Sequence of chain 1.C:
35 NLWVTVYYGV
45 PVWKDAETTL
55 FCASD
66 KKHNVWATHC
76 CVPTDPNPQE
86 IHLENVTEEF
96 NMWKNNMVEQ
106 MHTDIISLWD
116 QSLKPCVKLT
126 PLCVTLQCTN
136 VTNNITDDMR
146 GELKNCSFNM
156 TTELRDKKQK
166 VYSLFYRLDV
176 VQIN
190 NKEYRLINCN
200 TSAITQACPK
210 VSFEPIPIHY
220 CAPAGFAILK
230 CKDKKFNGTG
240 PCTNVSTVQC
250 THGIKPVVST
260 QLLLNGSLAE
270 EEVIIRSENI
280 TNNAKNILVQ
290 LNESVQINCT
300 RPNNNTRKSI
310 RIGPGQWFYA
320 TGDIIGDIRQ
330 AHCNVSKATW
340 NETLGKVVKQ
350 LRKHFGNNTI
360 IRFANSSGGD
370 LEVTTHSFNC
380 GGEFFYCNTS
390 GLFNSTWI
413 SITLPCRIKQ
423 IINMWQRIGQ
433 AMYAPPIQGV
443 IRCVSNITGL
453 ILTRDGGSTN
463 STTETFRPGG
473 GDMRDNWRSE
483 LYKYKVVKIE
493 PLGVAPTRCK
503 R

This protein binds this small molecule.
Small molecule (SMILES): CC(=O)N[C@H]1[C@H](O[C@H]2[C@H](O)[C@@H](NC(C)=O)CO[C@@H]2CO)O[C@H](CO)[C@@H](O)[C@@H]1O

Binding-site contacts:
Ligand atom N2 contacts residue ASN333 of chain 1.C at 2.9 Å (h-bond).
Ligand atom C8 contacts residue ASN333 of chain 1.C at 4.2 Å.
Ligand atom C5 contacts residue ASN333 of chain 1.C at 3.6 Å.
Ligand atom C1 contacts residue ASN333 of chain 1.C at 1.4 Å.
Ligand atom C7 contacts residue THR299 of chain 1.C at 4.5 Å.
Ligand atom O6 contacts residue THR415 of chain 1.C at 3.9 Å.
Ligand atom C8 contacts residue ASN297 of chain 1.C at 3.4 Å.
Ligand atom C3 contacts residue ASN333 of chain 1.C at 3.8 Å.
Ligand atom C4 contacts residue ASN333 of chain 1.C at 4.2 Å.
Ligand atom C8 contacts residue ARG444 of chain 1.C at 3.3 Å.
Ligand atom C4 contacts residue HIS331 of chain 1.C at 4.5 Å.
Ligand atom C2 contacts residue HIS331 of chain 1.C at 3.7 Å.
Ligand atom C3 contacts residue HIS331 of chain 1.C at 3.5 Å.
Ligand atom O7 contacts residue ASN297 of chain 1.C at 3.5 Å.
Ligand atom O5 contacts residue ASN333 of chain 1.C at 2.3 Å (h-bond).
Ligand atom C7 contacts residue HIS331 of chain 1.C at 4.4 Å.
Ligand atom N2 contacts residue THR299 of chain 1.C at 4.2 Å.
Ligand atom C2 contacts residue ASN333 of chain 1.C at 2.5 Å.
Ligand atom C7 contacts residue ASN333 of chain 1.C at 3.1 Å.
Ligand atom O7 contacts residue ARG444 of chain 1.C at 3.0 Å (salt-bridge).
Ligand atom C8 contacts residue CYS298 of chain 1.C at 4.0 Å (hydrophobic).
Ligand atom C7 contacts residue ASN297 of chain 1.C at 4.0 Å.
Ligand atom C7 contacts residue ARG444 of chain 1.C at 3.7 Å.
Ligand atom N2 contacts residue HIS331 of chain 1.C at 3.4 Å (h-bond).
Ligand atom O3 contacts residue HIS331 of chain 1.C at 4.2 Å.
Ligand atom C5 contacts residue HIS331 of chain 1.C at 4.5 Å.
Ligand atom C1 contacts residue HIS331 of chain 1.C at 3.7 Å.
Ligand atom O7 contacts residue ASN333 of chain 1.C at 3.0 Å (h-bond).
Ligand atom C8 contacts residue THR299 of chain 1.C at 3.6 Å.